Sequence of chain 1.I:
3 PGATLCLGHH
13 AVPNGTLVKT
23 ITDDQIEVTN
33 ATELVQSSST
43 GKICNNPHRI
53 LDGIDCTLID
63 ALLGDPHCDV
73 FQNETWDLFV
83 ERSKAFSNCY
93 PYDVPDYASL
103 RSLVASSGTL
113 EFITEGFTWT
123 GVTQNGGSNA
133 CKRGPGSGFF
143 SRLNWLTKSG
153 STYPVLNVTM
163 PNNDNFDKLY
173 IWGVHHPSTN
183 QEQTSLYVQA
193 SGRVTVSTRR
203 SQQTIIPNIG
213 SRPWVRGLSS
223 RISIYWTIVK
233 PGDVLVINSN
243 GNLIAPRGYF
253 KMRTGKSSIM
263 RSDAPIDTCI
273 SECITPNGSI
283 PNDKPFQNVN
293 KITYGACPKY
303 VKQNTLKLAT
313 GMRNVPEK

Sequence of chain 1.J:
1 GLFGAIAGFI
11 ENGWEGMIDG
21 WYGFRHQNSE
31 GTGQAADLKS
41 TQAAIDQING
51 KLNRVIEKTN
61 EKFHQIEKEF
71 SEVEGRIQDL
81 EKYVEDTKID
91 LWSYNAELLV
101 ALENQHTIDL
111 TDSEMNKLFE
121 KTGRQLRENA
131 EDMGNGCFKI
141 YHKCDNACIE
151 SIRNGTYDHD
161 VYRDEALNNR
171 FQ

Binding-site contacts:
Ligand atom O5 contacts residue ASN279 of chain 1.I at 2.4 Å (h-bond).
Ligand atom N2 contacts residue VAL291 of chain 1.I at 3.5 Å (h-bond).
Ligand atom C5 contacts residue ASN279 of chain 1.I at 3.6 Å.
Ligand atom C7 contacts residue VAL291 of chain 1.I at 4.4 Å (hydrophobic).
Ligand atom C3 contacts residue VAL291 of chain 1.I at 4.2 Å (hydrophobic).
Ligand atom C6 contacts residue GLU69 of chain 1.J at 4.4 Å.
Ligand atom C1 contacts residue VAL291 of chain 1.I at 3.6 Å (hydrophobic).
Ligand atom C5 contacts residue ASN292 of chain 1.I at 3.9 Å.
Ligand atom C8 contacts residue GLU69 of chain 1.J at 3.5 Å.
Ligand atom C8 contacts residue LYS293 of chain 1.I at 3.9 Å.
Ligand atom C7 contacts residue ASN279 of chain 1.I at 3.1 Å.
Ligand atom C8 contacts residue ASN279 of chain 1.I at 4.4 Å.
Ligand atom C6 contacts residue ASN292 of chain 1.I at 4.1 Å.
Ligand atom O5 contacts residue ASN292 of chain 1.I at 3.8 Å.
Ligand atom C4 contacts residue ASN279 of chain 1.I at 4.2 Å.
Ligand atom N2 contacts residue ASN279 of chain 1.I at 2.8 Å (h-bond).
Ligand atom C8 contacts residue SER39 of chain 1.I at 3.6 Å.
Ligand atom O7 contacts residue LYS293 of chain 1.I at 4.4 Å.
Ligand atom C1 contacts residue ASN279 of chain 1.I at 1.4 Å.
Ligand atom C1 contacts residue ASN292 of chain 1.I at 4.1 Å.
Ligand atom C2 contacts residue ASN279 of chain 1.I at 2.3 Å.
Ligand atom O7 contacts residue ASN279 of chain 1.I at 3.0 Å (h-bond).
Ligand atom C8 contacts residue VAL291 of chain 1.I at 4.3 Å (hydrophobic).
Ligand atom C2 contacts residue VAL291 of chain 1.I at 3.9 Å (hydrophobic).
Ligand atom C3 contacts residue ASN279 of chain 1.I at 3.7 Å.

A protein and the small-molecule ligand that binds it are described below.
Small molecule (SMILES): CC(=O)N[C@H]1[C@H](O[C@H]2[C@H](O)[C@@H](NC(C)=O)CO[C@@H]2CO)O[C@H](CO)[C@@H](O)[C@@H]1O